The protein below binds the small molecule below.
Small molecule (SMILES): CC(=O)N[C@H]1[C@H](O[C@H]2[C@H](O)[C@@H](NC(C)=O)CO[C@@H]2CO)O[C@H](CO)[C@@H](O)[C@@H]1O

Sequence of chain 1.C:
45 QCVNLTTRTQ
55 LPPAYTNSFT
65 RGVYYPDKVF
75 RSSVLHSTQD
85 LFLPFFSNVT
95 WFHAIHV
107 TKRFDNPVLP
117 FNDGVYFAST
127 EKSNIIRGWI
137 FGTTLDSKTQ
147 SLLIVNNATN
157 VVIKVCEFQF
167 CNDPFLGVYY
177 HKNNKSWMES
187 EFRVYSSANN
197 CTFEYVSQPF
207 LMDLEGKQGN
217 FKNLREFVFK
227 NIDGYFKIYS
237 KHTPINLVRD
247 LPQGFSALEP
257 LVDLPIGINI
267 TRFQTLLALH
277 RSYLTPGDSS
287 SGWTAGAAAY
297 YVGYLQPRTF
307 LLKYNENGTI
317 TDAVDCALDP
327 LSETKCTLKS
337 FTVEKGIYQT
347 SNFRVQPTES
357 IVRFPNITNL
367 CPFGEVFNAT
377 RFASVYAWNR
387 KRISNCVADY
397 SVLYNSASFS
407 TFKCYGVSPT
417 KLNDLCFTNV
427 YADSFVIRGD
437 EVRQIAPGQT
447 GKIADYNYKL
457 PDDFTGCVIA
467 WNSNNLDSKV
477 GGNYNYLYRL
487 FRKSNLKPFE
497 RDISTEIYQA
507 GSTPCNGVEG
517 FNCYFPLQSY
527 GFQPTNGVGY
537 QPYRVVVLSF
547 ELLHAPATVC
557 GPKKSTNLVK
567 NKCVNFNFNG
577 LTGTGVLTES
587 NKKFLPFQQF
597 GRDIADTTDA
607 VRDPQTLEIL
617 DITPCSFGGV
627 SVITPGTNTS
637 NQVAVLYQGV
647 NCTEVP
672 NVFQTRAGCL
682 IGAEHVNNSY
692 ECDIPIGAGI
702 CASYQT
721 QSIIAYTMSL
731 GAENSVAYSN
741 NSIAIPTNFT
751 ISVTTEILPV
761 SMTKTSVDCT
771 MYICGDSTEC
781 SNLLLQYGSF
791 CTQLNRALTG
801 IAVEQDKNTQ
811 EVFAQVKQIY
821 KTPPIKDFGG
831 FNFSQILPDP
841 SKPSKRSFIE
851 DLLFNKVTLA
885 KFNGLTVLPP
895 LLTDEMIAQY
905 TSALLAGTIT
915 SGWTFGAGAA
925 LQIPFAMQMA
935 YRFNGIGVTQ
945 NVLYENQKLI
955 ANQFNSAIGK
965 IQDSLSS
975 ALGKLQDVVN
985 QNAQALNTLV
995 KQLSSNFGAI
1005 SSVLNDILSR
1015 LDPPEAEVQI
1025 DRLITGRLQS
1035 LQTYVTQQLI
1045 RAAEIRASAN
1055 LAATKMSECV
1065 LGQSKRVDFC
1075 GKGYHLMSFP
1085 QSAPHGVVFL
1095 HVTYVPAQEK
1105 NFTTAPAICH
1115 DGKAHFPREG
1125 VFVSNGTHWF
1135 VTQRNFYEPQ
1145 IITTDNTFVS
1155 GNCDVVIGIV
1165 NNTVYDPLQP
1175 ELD

Binding-site contacts:
Ligand atom C2 contacts residue ASN748 of chain 1.C at 2.4 Å.
Ligand atom C7 contacts residue ASN748 of chain 1.C at 3.9 Å.
Ligand atom C1 contacts residue ASN748 of chain 1.C at 1.4 Å.
Ligand atom C5 contacts residue ASN748 of chain 1.C at 3.6 Å.
Ligand atom N2 contacts residue ASN748 of chain 1.C at 2.8 Å (h-bond).
Ligand atom O7 contacts residue ASN748 of chain 1.C at 4.4 Å.
Ligand atom C1 contacts residue GLN1102 of chain 1.C at 3.9 Å.
Ligand atom C4 contacts residue ASN748 of chain 1.C at 4.2 Å.
Ligand atom O5 contacts residue ASN748 of chain 1.C at 2.4 Å (h-bond).
Ligand atom O5 contacts residue GLN1102 of chain 1.C at 3.7 Å.
Ligand atom C3 contacts residue ASN748 of chain 1.C at 3.8 Å.
Ligand atom C8 contacts residue GLN957 of chain 1.C at 4.3 Å.